This protein binds this small molecule.
Small molecule (SMILES): Nc1ncnc2c1ncn2[C@H]1C[C@H](O)[C@@H](COP(=O)(O)O)O1

Binding-site contacts:
Ligand atom OP1 contacts residue ASN491 of chain 13.A at 3.6 Å.
Ligand atom C5' contacts residue ASN491 of chain 13.A at 4.0 Å.
Ligand atom P contacts residue ASN491 of chain 13.A at 3.0 Å.
Ligand atom OP1 contacts residue TYR271 of chain 13.A at 3.1 Å (h-bond).
Ligand atom OP2 contacts residue ASP273 of chain 13.A at 2.4 Å.
Ligand atom P contacts residue TYR271 of chain 13.A at 4.5 Å.
Ligand atom OP1 contacts residue PHE272 of chain 13.A at 3.3 Å.
Ligand atom OP1 contacts residue ASP273 of chain 13.A at 3.3 Å.
Ligand atom P contacts residue ASP273 of chain 13.A at 2.8 Å.
Ligand atom P contacts residue PHE272 of chain 13.A at 4.3 Å.
Ligand atom O5' contacts residue ASN491 of chain 13.A at 3.5 Å (h-bond).
Ligand atom O5' contacts residue ASP273 of chain 13.A at 4.1 Å.
Ligand atom C5' contacts residue ASP273 of chain 13.A at 3.8 Å.
Ligand atom OP2 contacts residue ASN491 of chain 13.A at 1.7 Å (h-bond).

Sequence of chain 13.A:
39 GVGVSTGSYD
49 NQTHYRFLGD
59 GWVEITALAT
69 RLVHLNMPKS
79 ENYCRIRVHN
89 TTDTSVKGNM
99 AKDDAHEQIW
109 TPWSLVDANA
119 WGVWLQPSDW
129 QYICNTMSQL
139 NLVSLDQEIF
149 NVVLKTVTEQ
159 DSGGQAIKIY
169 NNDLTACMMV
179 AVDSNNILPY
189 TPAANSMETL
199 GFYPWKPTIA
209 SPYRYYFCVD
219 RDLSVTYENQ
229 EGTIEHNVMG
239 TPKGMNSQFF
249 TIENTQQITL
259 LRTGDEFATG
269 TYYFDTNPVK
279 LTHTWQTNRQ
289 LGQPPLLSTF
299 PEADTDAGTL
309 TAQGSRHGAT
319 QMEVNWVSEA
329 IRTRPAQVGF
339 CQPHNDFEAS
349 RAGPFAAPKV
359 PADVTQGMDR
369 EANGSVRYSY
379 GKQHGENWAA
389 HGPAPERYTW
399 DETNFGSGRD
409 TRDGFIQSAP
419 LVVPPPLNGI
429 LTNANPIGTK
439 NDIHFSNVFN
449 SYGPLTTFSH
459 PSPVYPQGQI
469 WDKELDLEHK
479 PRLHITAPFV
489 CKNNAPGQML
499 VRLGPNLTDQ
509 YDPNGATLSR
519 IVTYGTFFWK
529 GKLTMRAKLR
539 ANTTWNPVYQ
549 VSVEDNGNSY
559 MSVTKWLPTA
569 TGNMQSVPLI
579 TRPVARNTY